This small molecule binds to this protein.
Small molecule (SMILES): CN(C)c1ccc(/N=N/c2ccccc2C(=O)O)cc1

Binding-site contacts:
Ligand atom C1 contacts residue PHE63 of chain 1.A at 4.3 Å (hydrophobic).
Ligand atom C4' contacts residue TYR134 of chain 1.A at 4.1 Å (hydrophobic).
Ligand atom O contacts residue GLY150 of chain 1.B at 3.6 Å.
Ligand atom C1 contacts residue FMN1 of chain 1.G at 3.9 Å.
Ligand atom C2' contacts residue PHE63 of chain 1.A at 3.7 Å (hydrophobic).
Ligand atom C5 contacts residue PHE63 of chain 1.A at 4.2 Å (hydrophobic).
Ligand atom O contacts residue FMN1 of chain 1.G at 2.7 Å (h-bond).
Ligand atom CHX contacts residue FMN1 of chain 1.G at 3.8 Å.
Ligand atom C6 contacts residue VAL59 of chain 1.A at 4.3 Å (hydrophobic).
Ligand atom C contacts residue GLY150 of chain 1.B at 4.2 Å.
Ligand atom C6' contacts residue FMN1 of chain 1.G at 3.6 Å.
Ligand atom N1' contacts residue FMN1 of chain 1.G at 3.6 Å.
Ligand atom N10 contacts residue FMN1 of chain 1.G at 3.4 Å.
Ligand atom C2' contacts residue FMN1 of chain 1.G at 3.4 Å.
Ligand atom C6 contacts residue FMN1 of chain 1.G at 4.3 Å.
Ligand atom N1 contacts residue PHE63 of chain 1.A at 3.8 Å.
Ligand atom C6 contacts residue PHE63 of chain 1.A at 3.6 Å (hydrophobic).
Ligand atom N1 contacts residue FMN1 of chain 1.G at 3.5 Å.
Ligand atom CHZ contacts residue PHE103 of chain 1.B at 4.3 Å (hydrophobic).
Ligand atom CHZ contacts residue PHE176 of chain 1.A at 3.7 Å (hydrophobic).
Ligand atom C contacts residue FMN1 of chain 1.G at 3.3 Å.
Ligand atom OXT contacts residue GLY150 of chain 1.B at 3.9 Å.
Ligand atom N10 contacts residue PHE176 of chain 1.A at 3.9 Å.
Ligand atom C2 contacts residue FMN1 of chain 1.G at 3.4 Å.
Ligand atom C5' contacts residue FMN1 of chain 1.G at 3.4 Å.
Ligand atom C1' contacts residue PHE63 of chain 1.A at 4.3 Å (hydrophobic).
Ligand atom C1' contacts residue TYR134 of chain 1.A at 4.3 Å (hydrophobic).
Ligand atom C6' contacts residue TYR134 of chain 1.A at 3.3 Å (hydrophobic).
Ligand atom C3 contacts residue FMN1 of chain 1.G at 3.9 Å.
Ligand atom CHZ contacts residue ASN102 of chain 1.B at 4.1 Å.
Ligand atom C3' contacts residue FMN1 of chain 1.G at 3.5 Å.
Ligand atom C5 contacts residue VAL59 of chain 1.A at 4.0 Å (hydrophobic).
Ligand atom CHX contacts residue PHE176 of chain 1.A at 3.6 Å (hydrophobic).
Ligand atom C4' contacts residue FMN1 of chain 1.G at 3.4 Å.
Ligand atom CHZ contacts residue FMN1 of chain 1.G at 3.0 Å.
Ligand atom C5' contacts residue TYR134 of chain 1.A at 3.2 Å (hydrophobic).
Ligand atom CHX contacts residue TYR134 of chain 1.A at 4.0 Å (hydrophobic).
Ligand atom C1' contacts residue FMN1 of chain 1.G at 3.5 Å.
Ligand atom OXT contacts residue FMN1 of chain 1.G at 4.2 Å.
Ligand atom N1' contacts residue PHE63 of chain 1.A at 4.2 Å.

Sequence of chain 1.B:
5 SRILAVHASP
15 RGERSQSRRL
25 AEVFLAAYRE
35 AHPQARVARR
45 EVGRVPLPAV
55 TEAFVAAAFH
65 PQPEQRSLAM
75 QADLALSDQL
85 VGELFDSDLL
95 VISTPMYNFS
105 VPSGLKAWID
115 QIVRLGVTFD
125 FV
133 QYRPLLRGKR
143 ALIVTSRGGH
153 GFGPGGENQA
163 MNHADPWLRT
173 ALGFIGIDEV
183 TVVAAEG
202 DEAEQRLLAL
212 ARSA

Sequence of chain 1.A:
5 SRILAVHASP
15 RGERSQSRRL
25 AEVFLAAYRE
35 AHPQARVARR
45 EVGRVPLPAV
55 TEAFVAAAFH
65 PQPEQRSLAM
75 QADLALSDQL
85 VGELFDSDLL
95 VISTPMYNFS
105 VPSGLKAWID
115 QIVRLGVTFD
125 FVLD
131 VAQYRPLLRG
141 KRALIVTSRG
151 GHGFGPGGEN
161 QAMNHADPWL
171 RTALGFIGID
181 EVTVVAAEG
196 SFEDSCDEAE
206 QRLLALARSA